Binding-site contacts:
Ligand atom CB contacts residue HIS200 of chain 1.A at 3.8 Å.
Ligand atom OXT contacts residue THR115 of chain 1.A at 2.8 Å (h-bond).
Ligand atom CB contacts residue THR162 of chain 1.A at 3.9 Å.
Ligand atom O contacts residue GLY161 of chain 1.A at 4.0 Å.
Ligand atom SG contacts residue PHE51 of chain 1.A at 3.6 Å.
Ligand atom CA contacts residue LYS54 of chain 1.A at 4.2 Å.
Ligand atom CB contacts residue ASN113 of chain 1.A at 4.3 Å.
Ligand atom O contacts residue ARG98 of chain 1.A at 3.0 Å (salt-bridge).
Ligand atom CA contacts residue THR163 of chain 1.A at 3.4 Å.
Ligand atom SG contacts residue ASN113 of chain 1.A at 3.7 Å.
Ligand atom OXT contacts residue ASN113 of chain 1.A at 3.8 Å.
Ligand atom SG contacts residue ASP201 of chain 1.A at 4.2 Å.
Ligand atom SG contacts residue LYS54 of chain 1.A at 3.1 Å (salt-bridge).
Ligand atom SG contacts residue THR162 of chain 1.A at 3.9 Å.
Ligand atom N contacts residue ASN113 of chain 1.A at 2.8 Å (h-bond).
Ligand atom O contacts residue ARG120 of chain 1.A at 3.1 Å (salt-bridge).
Ligand atom CB contacts residue ASP201 of chain 1.A at 3.3 Å.
Ligand atom C contacts residue ASN113 of chain 1.A at 4.2 Å.
Ligand atom SG contacts residue HIS200 of chain 1.A at 3.8 Å.
Ligand atom C contacts residue THR162 of chain 1.A at 4.3 Å.
Ligand atom N contacts residue ILE228 of chain 1.A at 3.6 Å.
Ligand atom CB contacts residue THR163 of chain 1.A at 4.0 Å.
Ligand atom C contacts residue THR163 of chain 1.A at 3.6 Å.
Ligand atom CA contacts residue ASN113 of chain 1.A at 3.9 Å.
Ligand atom O contacts residue THR162 of chain 1.A at 3.2 Å.
Ligand atom C contacts residue ARG98 of chain 1.A at 3.4 Å.
Ligand atom OXT contacts residue ARG120 of chain 1.A at 2.7 Å (salt-bridge).
Ligand atom OXT contacts residue ARG98 of chain 1.A at 3.3 Å (salt-bridge).
Ligand atom CA contacts residue ASP201 of chain 1.A at 3.2 Å.
Ligand atom CA contacts residue THR115 of chain 1.A at 3.2 Å.
Ligand atom O contacts residue THR163 of chain 1.A at 2.9 Å (h-bond).
Ligand atom C contacts residue ARG120 of chain 1.A at 3.5 Å.
Ligand atom N contacts residue ASP201 of chain 1.A at 2.8 Å (salt-bridge).
Ligand atom SG contacts residue ARG98 of chain 1.A at 3.5 Å (salt-bridge).
Ligand atom CB contacts residue LYS54 of chain 1.A at 3.6 Å.
Ligand atom OXT contacts residue PHE114 of chain 1.A at 3.8 Å.
Ligand atom C contacts residue THR115 of chain 1.A at 3.5 Å.
Ligand atom N contacts residue LYS54 of chain 1.A at 3.6 Å (salt-bridge).
Ligand atom OXT contacts residue THR163 of chain 1.A at 4.3 Å.
Ligand atom N contacts residue THR115 of chain 1.A at 2.8 Å (h-bond).

Sequence of chain 1.A:
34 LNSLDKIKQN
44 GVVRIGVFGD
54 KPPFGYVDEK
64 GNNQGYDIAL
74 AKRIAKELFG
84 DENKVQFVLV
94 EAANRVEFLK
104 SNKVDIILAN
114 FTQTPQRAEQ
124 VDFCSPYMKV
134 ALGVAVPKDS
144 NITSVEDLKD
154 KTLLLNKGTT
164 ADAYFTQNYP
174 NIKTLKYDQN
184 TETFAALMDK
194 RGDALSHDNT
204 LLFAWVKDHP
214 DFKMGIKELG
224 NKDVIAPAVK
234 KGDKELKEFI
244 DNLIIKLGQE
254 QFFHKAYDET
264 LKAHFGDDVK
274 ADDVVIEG

The protein below binds the small molecule below.
Small molecule (SMILES): N[C@@H](CS)C(=O)O